Binding-site contacts:
Ligand atom CL1 contacts residue THR49 of chain 3.B at 3.6 Å.
Ligand atom C3 contacts residue TRP21 of chain 3.B at 4.0 Å (hydrophobic).
Ligand atom C19 contacts residue ILE56 of chain 3.B at 4.0 Å (hydrophobic).
Ligand atom C17 contacts residue THR316 of chain 3.A at 3.6 Å.
Ligand atom C5 contacts residue GLY20 of chain 3.B at 3.6 Å.
Ligand atom C23 contacts residue SER289 of chain 3.A at 3.3 Å.
Ligand atom O2 contacts residue TRP21 of chain 3.B at 3.3 Å.
Ligand atom O1 contacts residue ILE45 of chain 3.B at 3.4 Å.
Ligand atom C16 contacts residue THR316 of chain 3.A at 3.9 Å.
Ligand atom C5 contacts residue TRP21 of chain 3.B at 3.5 Å (hydrophobic).
Ligand atom O3 contacts residue VAL52 of chain 3.B at 3.2 Å.
Ligand atom C10 contacts residue HIS29 of chain 3.A at 3.6 Å.
Ligand atom C20 contacts residue ILE56 of chain 3.B at 3.8 Å (hydrophobic).
Ligand atom N3 contacts residue VAL52 of chain 3.B at 3.5 Å.
Ligand atom C8 contacts residue ILE45 of chain 3.B at 3.5 Å (hydrophobic).
Ligand atom O3 contacts residue THR49 of chain 3.B at 3.0 Å.
Ligand atom C4 contacts residue TRP21 of chain 3.B at 3.3 Å (hydrophobic).
Ligand atom C7 contacts residue ILE45 of chain 3.B at 3.4 Å (hydrophobic).
Ligand atom O2 contacts residue HIS29 of chain 3.A at 3.2 Å.
Ligand atom S1 contacts residue VAL52 of chain 3.B at 3.6 Å.
Ligand atom N2 contacts residue VAL52 of chain 3.B at 3.4 Å.
Ligand atom C15 contacts residue THR316 of chain 3.A at 4.0 Å.
Ligand atom O2 contacts residue THR316 of chain 3.A at 2.7 Å (h-bond).
Ligand atom C22 contacts residue SER289 of chain 3.A at 3.5 Å.
Ligand atom C10 contacts residue TRP21 of chain 3.B at 3.8 Å (hydrophobic).
Ligand atom C1 contacts residue HIS29 of chain 3.A at 3.5 Å.
Ligand atom C6 contacts residue GLY20 of chain 3.B at 4.0 Å.
Ligand atom C21 contacts residue VAL31 of chain 3.A at 3.9 Å (hydrophobic).
Ligand atom C24 contacts residue ILE56 of chain 3.B at 3.7 Å (hydrophobic).
Ligand atom C6 contacts residue HIS29 of chain 3.A at 4.0 Å.
Ligand atom C7 contacts residue TRP21 of chain 3.B at 3.7 Å (hydrophobic).
Ligand atom CL1 contacts residue TRP21 of chain 3.B at 4.0 Å.
Ligand atom C13 contacts residue THR316 of chain 3.A at 4.0 Å.
Ligand atom CL1 contacts residue ILE45 of chain 3.B at 3.8 Å.
Ligand atom C2 contacts residue HIS29 of chain 3.A at 3.5 Å.
Ligand atom C12 contacts residue THR316 of chain 3.A at 3.6 Å.
Ligand atom C23 contacts residue ILE56 of chain 3.B at 3.9 Å (hydrophobic).
Ligand atom C11 contacts residue THR316 of chain 3.A at 3.5 Å.
Ligand atom C4 contacts residue ILE45 of chain 3.B at 4.0 Å (hydrophobic).
Ligand atom C18 contacts residue ASN53 of chain 3.B at 3.5 Å.

Sequence of chain 3.A:
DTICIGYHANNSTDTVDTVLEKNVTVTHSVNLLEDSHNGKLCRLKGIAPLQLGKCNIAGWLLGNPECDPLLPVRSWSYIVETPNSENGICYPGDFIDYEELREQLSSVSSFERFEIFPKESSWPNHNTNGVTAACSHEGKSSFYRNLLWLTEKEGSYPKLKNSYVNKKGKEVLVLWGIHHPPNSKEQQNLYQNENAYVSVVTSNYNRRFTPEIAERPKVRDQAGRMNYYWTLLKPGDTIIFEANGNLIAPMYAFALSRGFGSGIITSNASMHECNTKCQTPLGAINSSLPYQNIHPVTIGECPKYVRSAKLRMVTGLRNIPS

The protein below binds the small molecule below.
Small molecule (SMILES): O=C(c1ccc(N=[S@](=O)(F)N2Cc3cccnc3C2)cc1Cl)N1CCO[C@@H](c2ccccc2)C1

Sequence of chain 3.B:
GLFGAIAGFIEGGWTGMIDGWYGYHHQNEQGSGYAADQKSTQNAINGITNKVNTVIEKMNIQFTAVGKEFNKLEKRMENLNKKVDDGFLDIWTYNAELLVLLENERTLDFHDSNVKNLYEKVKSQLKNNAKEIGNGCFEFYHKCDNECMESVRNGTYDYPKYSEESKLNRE